Sequence of chain 1.A:
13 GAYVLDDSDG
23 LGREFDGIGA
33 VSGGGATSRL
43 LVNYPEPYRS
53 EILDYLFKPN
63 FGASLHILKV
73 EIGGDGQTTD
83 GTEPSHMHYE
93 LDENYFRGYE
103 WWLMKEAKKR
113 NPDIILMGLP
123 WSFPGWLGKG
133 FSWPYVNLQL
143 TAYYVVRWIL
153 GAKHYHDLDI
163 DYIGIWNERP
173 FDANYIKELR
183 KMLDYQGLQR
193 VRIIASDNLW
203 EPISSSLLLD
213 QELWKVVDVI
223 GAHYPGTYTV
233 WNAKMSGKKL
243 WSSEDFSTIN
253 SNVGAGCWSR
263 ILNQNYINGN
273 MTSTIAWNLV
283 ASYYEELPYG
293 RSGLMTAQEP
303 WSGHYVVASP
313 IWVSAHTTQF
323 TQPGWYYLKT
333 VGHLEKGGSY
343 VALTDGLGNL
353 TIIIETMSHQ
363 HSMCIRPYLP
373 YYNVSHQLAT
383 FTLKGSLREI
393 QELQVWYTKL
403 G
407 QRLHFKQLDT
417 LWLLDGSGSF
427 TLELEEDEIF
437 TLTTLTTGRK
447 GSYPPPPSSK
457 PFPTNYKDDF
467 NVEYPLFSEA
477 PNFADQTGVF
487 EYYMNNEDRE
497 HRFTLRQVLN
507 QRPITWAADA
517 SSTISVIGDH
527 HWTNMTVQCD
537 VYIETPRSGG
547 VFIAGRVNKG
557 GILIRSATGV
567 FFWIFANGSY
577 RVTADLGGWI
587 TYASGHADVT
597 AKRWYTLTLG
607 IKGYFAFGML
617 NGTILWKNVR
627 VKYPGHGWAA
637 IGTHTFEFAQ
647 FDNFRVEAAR

A protein and the small-molecule ligand that binds it are described below.
Small molecule (SMILES): CC(=O)N[C@H]1[C@H](O[C@H]2[C@H](O)[C@@H](NC(C)=O)CO[C@@H]2CO)O[C@H](CO)[C@@H](O)[C@@H]1O

Binding-site contacts:
Ligand atom C1 contacts residue ASP347 of chain 1.A at 3.9 Å.
Ligand atom N2 contacts residue LEU349 of chain 1.A at 3.4 Å (h-bond).
Ligand atom O3 contacts residue LEU349 of chain 1.A at 4.1 Å.
Ligand atom C2 contacts residue ASN351 of chain 1.A at 2.2 Å.
Ligand atom C8 contacts residue LEU349 of chain 1.A at 4.5 Å (hydrophobic).
Ligand atom C8 contacts residue GLY350 of chain 1.A at 3.6 Å.
Ligand atom C2 contacts residue LEU349 of chain 1.A at 3.6 Å (hydrophobic).
Ligand atom C2 contacts residue ASP347 of chain 1.A at 4.3 Å.
Ligand atom C3 contacts residue ASN351 of chain 1.A at 3.6 Å.
Ligand atom O6 contacts residue ASN351 of chain 1.A at 4.5 Å.
Ligand atom C5 contacts residue ASN351 of chain 1.A at 3.6 Å.
Ligand atom N2 contacts residue ASN351 of chain 1.A at 2.8 Å (h-bond).
Ligand atom C7 contacts residue LEU349 of chain 1.A at 4.4 Å (hydrophobic).
Ligand atom C1 contacts residue ASN351 of chain 1.A at 1.4 Å.
Ligand atom C8 contacts residue THR440 of chain 1.A at 4.3 Å.
Ligand atom C8 contacts residue ASN351 of chain 1.A at 3.0 Å.
Ligand atom O5 contacts residue ASP347 of chain 1.A at 3.9 Å.
Ligand atom C7 contacts residue ASN351 of chain 1.A at 3.2 Å.
Ligand atom C1 contacts residue LEU441 of chain 1.A at 4.2 Å (hydrophobic).
Ligand atom O5 contacts residue LEU441 of chain 1.A at 3.7 Å.
Ligand atom O3 contacts residue ASN351 of chain 1.A at 4.5 Å.
Ligand atom C4 contacts residue ASN351 of chain 1.A at 3.9 Å.
Ligand atom O6 contacts residue ASP347 of chain 1.A at 3.9 Å.
Ligand atom O5 contacts residue ASN351 of chain 1.A at 2.4 Å (h-bond).
Ligand atom O7 contacts residue ASN351 of chain 1.A at 3.7 Å.